Binding-site contacts:
Ligand atom CG2 contacts residue ALA2 of chain 11.E at 3.9 Å (hydrophobic).
Ligand atom OE2 contacts residue VAL4 of chain 11.E at 4.1 Å.
Ligand atom C contacts residue VAL4 of chain 11.E at 3.4 Å (hydrophobic).
Ligand atom CG2 contacts residue MYR1 of chain 15.H at 3.7 Å.
Ligand atom O contacts residue VAL4 of chain 11.E at 3.0 Å (h-bond).
Ligand atom CG2 contacts residue SER5 of chain 11.E at 3.1 Å.
Ligand atom O contacts residue ALA2 of chain 11.E at 4.0 Å.
Ligand atom C contacts residue ALA2 of chain 11.E at 3.3 Å (hydrophobic).
Ligand atom O contacts residue SER6 of chain 11.E at 4.1 Å.
Ligand atom O contacts residue GLN3 of chain 11.E at 3.4 Å (h-bond).
Ligand atom C contacts residue VAL4 of chain 11.E at 3.8 Å (hydrophobic).
Ligand atom O contacts residue VAL4 of chain 11.E at 4.0 Å.
Ligand atom CB contacts residue GLN3 of chain 11.E at 3.8 Å.
Ligand atom CB contacts residue ALA2 of chain 11.E at 3.5 Å (hydrophobic).
Ligand atom CA contacts residue VAL4 of chain 11.E at 3.0 Å (hydrophobic).
Ligand atom N contacts residue ALA2 of chain 11.E at 2.8 Å (h-bond).
Ligand atom OE2 contacts residue ASN25 of chain 11.E at 3.4 Å (h-bond).
Ligand atom OE1 contacts residue SER5 of chain 11.E at 4.2 Å.
Ligand atom CG2 contacts residue GLN3 of chain 11.E at 3.3 Å.
Ligand atom N contacts residue VAL4 of chain 11.E at 4.1 Å.
Ligand atom CD contacts residue VAL4 of chain 11.E at 3.8 Å (hydrophobic).
Ligand atom OG contacts residue ALA2 of chain 11.E at 3.9 Å.
Ligand atom CG1 contacts residue GLN3 of chain 11.E at 3.1 Å.
Ligand atom CA contacts residue VAL4 of chain 11.E at 4.0 Å (hydrophobic).
Ligand atom CA contacts residue ALA2 of chain 11.E at 3.0 Å (hydrophobic).
Ligand atom CB contacts residue VAL4 of chain 11.E at 3.9 Å (hydrophobic).
Ligand atom OG contacts residue GLN3 of chain 11.E at 3.0 Å (h-bond).
Ligand atom C contacts residue ALA2 of chain 11.E at 4.3 Å (hydrophobic).
Ligand atom O contacts residue SER5 of chain 11.E at 3.8 Å.
Ligand atom CG2 contacts residue VAL4 of chain 11.E at 3.8 Å (hydrophobic).
Ligand atom CG contacts residue VAL4 of chain 11.E at 4.2 Å (hydrophobic).
Ligand atom CB contacts residue VAL4 of chain 11.E at 4.3 Å (hydrophobic).
Ligand atom N contacts residue ALA2 of chain 11.E at 4.3 Å.
Ligand atom CB contacts residue GLN3 of chain 11.E at 4.1 Å.
Ligand atom CD1 contacts residue VAL4 of chain 11.E at 3.9 Å (hydrophobic).
Ligand atom CB contacts residue MYR1 of chain 15.H at 4.3 Å.
Ligand atom CA contacts residue ALA2 of chain 11.E at 3.9 Å (hydrophobic).
Ligand atom N contacts residue VAL4 of chain 11.E at 2.8 Å (h-bond).
Ligand atom OE1 contacts residue VAL4 of chain 11.E at 3.6 Å (h-bond).
Ligand atom C contacts residue GLN3 of chain 11.E at 4.3 Å.

Sequence of chain 11.E:
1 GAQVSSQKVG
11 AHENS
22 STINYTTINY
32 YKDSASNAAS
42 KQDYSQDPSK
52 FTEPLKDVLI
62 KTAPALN

A small-molecule ligand and the protein it binds are described below.
Small molecule (SMILES): CC[C@H](C)[C@H](N)C(=O)N[C@@H](CO)C(=O)N[C@@H](CCC(=O)O)C(=O)N[C@H](C=O)C(C)C